Binding-site contacts:
Ligand atom C12 contacts residue GLN189 of chain 1.A at 3.5 Å.
Ligand atom C7 contacts residue GLU166 of chain 1.A at 3.5 Å.
Ligand atom CL contacts residue HIS41 of chain 1.A at 3.4 Å.
Ligand atom C7 contacts residue LEU141 of chain 1.A at 3.8 Å (hydrophobic).
Ligand atom C13 contacts residue MET165 of chain 1.A at 4.0 Å (hydrophobic).
Ligand atom C8 contacts residue ASN142 of chain 1.A at 3.6 Å.
Ligand atom C16 contacts residue HIS164 of chain 1.A at 3.4 Å.
Ligand atom O contacts residue MET165 of chain 1.A at 3.6 Å.
Ligand atom C8 contacts residue LEU141 of chain 1.A at 3.5 Å (hydrophobic).
Ligand atom O contacts residue GLU166 of chain 1.A at 3.1 Å (salt-bridge).
Ligand atom CL contacts residue HIS164 of chain 1.A at 3.8 Å.
Ligand atom N1 contacts residue GLU166 of chain 1.A at 3.8 Å.
Ligand atom N contacts residue CYS145 of chain 1.A at 3.7 Å.
Ligand atom C14 contacts residue MET49 of chain 1.A at 3.5 Å (hydrophobic).
Ligand atom N1 contacts residue HIS163 of chain 1.A at 2.9 Å (h-bond).
Ligand atom C16 contacts residue MET49 of chain 1.A at 3.6 Å (hydrophobic).
Ligand atom C15 contacts residue HIS164 of chain 1.A at 3.9 Å.
Ligand atom C7 contacts residue PHE140 of chain 1.A at 3.1 Å (hydrophobic).
Ligand atom CL contacts residue ASP187 of chain 1.A at 3.1 Å.
Ligand atom N1 contacts residue PHE140 of chain 1.A at 3.6 Å.
Ligand atom C8 contacts residue PHE140 of chain 1.A at 3.7 Å (hydrophobic).
Ligand atom C6 contacts residue MET165 of chain 1.A at 4.0 Å (hydrophobic).
Ligand atom C13 contacts residue GLN189 of chain 1.A at 3.9 Å.
Ligand atom C16 contacts residue HIS41 of chain 1.A at 3.8 Å.
Ligand atom C9 contacts residue ASN142 of chain 1.A at 3.9 Å.
Ligand atom C13 contacts residue MET49 of chain 1.A at 3.9 Å (hydrophobic).
Ligand atom C6 contacts residue CYS145 of chain 1.A at 3.9 Å (hydrophobic).
Ligand atom C13 contacts residue ARG188 of chain 1.A at 3.7 Å.
Ligand atom C10 contacts residue ASN142 of chain 1.A at 3.8 Å.
Ligand atom N1 contacts residue SER144 of chain 1.A at 3.7 Å.
Ligand atom C16 contacts residue MET165 of chain 1.A at 3.6 Å (hydrophobic).
Ligand atom C8 contacts residue GLU166 of chain 1.A at 3.7 Å.
Ligand atom C15 contacts residue MET49 of chain 1.A at 3.4 Å (hydrophobic).
Ligand atom C14 contacts residue MET165 of chain 1.A at 3.3 Å (hydrophobic).
Ligand atom C6 contacts residue GLU166 of chain 1.A at 3.8 Å.
Ligand atom C6 contacts residue HIS163 of chain 1.A at 3.3 Å.
Ligand atom C15 contacts residue MET165 of chain 1.A at 3.4 Å (hydrophobic).
Ligand atom CL contacts residue MET165 of chain 1.A at 3.9 Å.
Ligand atom CL contacts residue MET49 of chain 1.A at 4.0 Å.
Ligand atom C14 contacts residue ARG188 of chain 1.A at 3.6 Å.

The protein below binds the small molecule below.
Small molecule (SMILES): CCC[C@@H](C(=O)Nc1cnccc1C)c1cccc(Cl)c1

Sequence of chain 1.A:
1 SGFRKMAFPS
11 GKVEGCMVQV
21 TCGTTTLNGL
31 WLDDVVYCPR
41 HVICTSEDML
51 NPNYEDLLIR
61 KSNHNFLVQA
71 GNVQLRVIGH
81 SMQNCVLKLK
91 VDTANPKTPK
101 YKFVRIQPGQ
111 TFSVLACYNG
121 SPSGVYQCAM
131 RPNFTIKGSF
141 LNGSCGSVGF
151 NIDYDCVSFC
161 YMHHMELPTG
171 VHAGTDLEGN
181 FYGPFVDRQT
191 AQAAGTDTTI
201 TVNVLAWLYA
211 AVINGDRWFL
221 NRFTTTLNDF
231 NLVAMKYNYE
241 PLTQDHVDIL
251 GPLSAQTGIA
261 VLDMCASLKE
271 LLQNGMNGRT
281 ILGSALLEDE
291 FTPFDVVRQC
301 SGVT